The protein below binds the small molecule below.
Small molecule (SMILES): CC(=O)N[C@@H]1[C@@H](O)[C@H](O)[C@@H](CO)O[C@H]1O

Binding-site contacts:
Ligand atom C1 contacts residue ASN370 of chain 1.A at 1.4 Å.
Ligand atom O5 contacts residue SER394 of chain 1.A at 4.1 Å.
Ligand atom O7 contacts residue PHE369 of chain 1.A at 3.7 Å.
Ligand atom C8 contacts residue PHE369 of chain 1.A at 4.2 Å (hydrophobic).
Ligand atom C8 contacts residue ASN370 of chain 1.A at 4.3 Å.
Ligand atom C3 contacts residue ASN370 of chain 1.A at 3.8 Å.
Ligand atom C5 contacts residue ASN370 of chain 1.A at 3.8 Å.
Ligand atom O7 contacts residue ASN370 of chain 1.A at 2.8 Å (h-bond).
Ligand atom C4 contacts residue ASN370 of chain 1.A at 4.2 Å.
Ligand atom C7 contacts residue PHE369 of chain 1.A at 4.4 Å (hydrophobic).
Ligand atom O5 contacts residue ASN370 of chain 1.A at 2.4 Å (h-bond).
Ligand atom C6 contacts residue SER394 of chain 1.A at 4.5 Å.
Ligand atom C7 contacts residue ASN370 of chain 1.A at 3.0 Å.
Ligand atom N2 contacts residue ASN370 of chain 1.A at 2.9 Å (h-bond).
Ligand atom C2 contacts residue ASN370 of chain 1.A at 2.4 Å.
Ligand atom O6 contacts residue SER394 of chain 1.A at 3.9 Å.

Sequence of chain 1.A:
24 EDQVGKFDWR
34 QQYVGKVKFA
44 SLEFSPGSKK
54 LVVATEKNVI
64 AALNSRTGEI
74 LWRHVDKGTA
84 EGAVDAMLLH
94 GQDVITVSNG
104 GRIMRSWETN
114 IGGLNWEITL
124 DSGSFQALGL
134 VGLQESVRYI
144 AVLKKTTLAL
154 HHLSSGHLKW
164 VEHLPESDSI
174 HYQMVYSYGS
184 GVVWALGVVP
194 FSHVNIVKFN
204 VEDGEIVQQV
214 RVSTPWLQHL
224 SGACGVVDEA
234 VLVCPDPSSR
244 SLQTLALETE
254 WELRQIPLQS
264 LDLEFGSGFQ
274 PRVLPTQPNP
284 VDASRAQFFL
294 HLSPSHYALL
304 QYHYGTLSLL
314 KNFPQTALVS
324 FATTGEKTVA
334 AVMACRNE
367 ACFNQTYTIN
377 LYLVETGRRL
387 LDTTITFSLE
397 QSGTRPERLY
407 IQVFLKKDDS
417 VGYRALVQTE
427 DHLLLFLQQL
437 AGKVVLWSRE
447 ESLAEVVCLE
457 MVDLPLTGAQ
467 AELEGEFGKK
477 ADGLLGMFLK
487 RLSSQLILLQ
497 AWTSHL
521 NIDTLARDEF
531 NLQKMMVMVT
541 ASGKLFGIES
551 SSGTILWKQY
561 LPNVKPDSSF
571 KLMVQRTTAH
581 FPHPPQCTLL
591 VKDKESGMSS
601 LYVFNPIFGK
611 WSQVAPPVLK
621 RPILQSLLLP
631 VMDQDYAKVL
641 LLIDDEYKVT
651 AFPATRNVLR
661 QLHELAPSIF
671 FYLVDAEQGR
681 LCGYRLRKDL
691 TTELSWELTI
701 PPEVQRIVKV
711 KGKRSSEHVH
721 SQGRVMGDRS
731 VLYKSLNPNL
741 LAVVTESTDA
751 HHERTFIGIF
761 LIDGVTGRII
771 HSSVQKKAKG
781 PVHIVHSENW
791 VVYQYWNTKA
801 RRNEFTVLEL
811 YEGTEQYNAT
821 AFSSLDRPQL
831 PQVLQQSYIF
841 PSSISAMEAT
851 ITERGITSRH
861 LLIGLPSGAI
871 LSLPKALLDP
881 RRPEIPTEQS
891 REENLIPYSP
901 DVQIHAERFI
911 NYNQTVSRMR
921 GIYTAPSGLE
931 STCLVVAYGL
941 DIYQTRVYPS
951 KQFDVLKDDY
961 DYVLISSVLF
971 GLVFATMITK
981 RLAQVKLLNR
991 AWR